A small-molecule ligand and the protein it binds are described below.
Small molecule (SMILES): O=C(Cn1nnc2ccccc21)N(Cc1ccsc1)c1ccc(-c2cn[nH]c2)cc1

Binding-site contacts:
Ligand atom N26 contacts residue THR45 of chain 1.A at 3.6 Å.
Ligand atom C16 contacts residue HIS164 of chain 1.A at 3.6 Å.
Ligand atom N12 contacts residue GLU166 of chain 1.A at 3.5 Å (salt-bridge).
Ligand atom C28 contacts residue CYS44 of chain 1.A at 3.7 Å (hydrophobic).
Ligand atom N11 contacts residue GLU166 of chain 1.A at 3.7 Å.
Ligand atom C14 contacts residue GLN189 of chain 1.A at 3.6 Å.
Ligand atom S17 contacts residue MET165 of chain 1.A at 3.5 Å.
Ligand atom C09 contacts residue PHE140 of chain 1.A at 3.1 Å (hydrophobic).
Ligand atom N12 contacts residue CYS145 of chain 1.A at 3.5 Å (h-bond).
Ligand atom C08 contacts residue ASN142 of chain 1.A at 3.6 Å.
Ligand atom C25 contacts residue SER46 of chain 1.A at 3.4 Å.
Ligand atom S17 contacts residue ASP187 of chain 1.A at 3.6 Å.
Ligand atom C21 contacts residue HIS41 of chain 1.A at 3.8 Å.
Ligand atom C19 contacts residue MET165 of chain 1.A at 3.6 Å (hydrophobic).
Ligand atom C23 contacts residue MET49 of chain 1.A at 3.8 Å (hydrophobic).
Ligand atom C09 contacts residue GLU166 of chain 1.A at 3.6 Å.
Ligand atom N27 contacts residue THR25 of chain 1.A at 3.0 Å (h-bond).
Ligand atom N26 contacts residue CYS44 of chain 1.A at 3.6 Å.
Ligand atom C03 contacts residue CYS145 of chain 1.A at 3.7 Å (hydrophobic).
Ligand atom C10 contacts residue GLU166 of chain 1.A at 3.7 Å.
Ligand atom C16 contacts residue MET165 of chain 1.A at 3.3 Å (hydrophobic).
Ligand atom C18 contacts residue MET165 of chain 1.A at 3.5 Å (hydrophobic).
Ligand atom N26 contacts residue SER46 of chain 1.A at 3.4 Å (h-bond).
Ligand atom N11 contacts residue HIS163 of chain 1.A at 3.0 Å (h-bond).
Ligand atom N12 contacts residue MET165 of chain 1.A at 3.6 Å.
Ligand atom C18 contacts residue ASP187 of chain 1.A at 3.3 Å.
Ligand atom O01 contacts residue MET165 of chain 1.A at 3.4 Å.
Ligand atom O01 contacts residue GLU166 of chain 1.A at 2.9 Å (salt-bridge).
Ligand atom C08 contacts residue PHE140 of chain 1.A at 3.8 Å (hydrophobic).
Ligand atom N04 contacts residue CYS145 of chain 1.A at 3.8 Å.
Ligand atom N26 contacts residue THR25 of chain 1.A at 3.6 Å (h-bond).
Ligand atom N27 contacts residue CYS44 of chain 1.A at 2.8 Å (h-bond).
Ligand atom C18 contacts residue ARG188 of chain 1.A at 3.0 Å.
Ligand atom C28 contacts residue HIS41 of chain 1.A at 3.7 Å.
Ligand atom N12 contacts residue HIS163 of chain 1.A at 3.4 Å (h-bond).
Ligand atom C09 contacts residue LEU141 of chain 1.A at 3.7 Å (hydrophobic).
Ligand atom C19 contacts residue GLN189 of chain 1.A at 3.4 Å.
Ligand atom C19 contacts residue ARG188 of chain 1.A at 3.2 Å.
Ligand atom C18 contacts residue GLN189 of chain 1.A at 3.8 Å.
Ligand atom C22 contacts residue HIS41 of chain 1.A at 3.5 Å.

Sequence of chain 1.A:
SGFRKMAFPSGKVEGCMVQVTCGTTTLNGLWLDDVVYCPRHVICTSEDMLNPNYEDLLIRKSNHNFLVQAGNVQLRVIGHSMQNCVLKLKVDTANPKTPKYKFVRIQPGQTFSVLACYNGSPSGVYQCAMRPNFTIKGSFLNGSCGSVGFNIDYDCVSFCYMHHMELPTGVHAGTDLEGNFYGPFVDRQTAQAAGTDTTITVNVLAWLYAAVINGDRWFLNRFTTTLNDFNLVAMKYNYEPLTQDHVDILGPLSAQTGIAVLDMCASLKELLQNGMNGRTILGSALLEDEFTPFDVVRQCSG

Sequence of chain 2.A:
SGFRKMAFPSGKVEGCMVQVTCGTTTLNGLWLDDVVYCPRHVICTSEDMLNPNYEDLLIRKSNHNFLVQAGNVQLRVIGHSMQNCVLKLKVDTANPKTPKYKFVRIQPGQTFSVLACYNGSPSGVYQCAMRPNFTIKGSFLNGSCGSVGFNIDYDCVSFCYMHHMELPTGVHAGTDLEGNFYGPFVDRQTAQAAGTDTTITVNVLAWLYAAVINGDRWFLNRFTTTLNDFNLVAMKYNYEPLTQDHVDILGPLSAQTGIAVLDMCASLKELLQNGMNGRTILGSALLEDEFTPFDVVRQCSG